This protein binds this small molecule.
Small molecule (SMILES): CC(C)c1ccc(C[C@@H](C)C(=O)N[C@@H]2O[C@H](CO)[C@@H](O)[C@H](O)[C@H]2O)cc1

Sequence of chain 1.A:
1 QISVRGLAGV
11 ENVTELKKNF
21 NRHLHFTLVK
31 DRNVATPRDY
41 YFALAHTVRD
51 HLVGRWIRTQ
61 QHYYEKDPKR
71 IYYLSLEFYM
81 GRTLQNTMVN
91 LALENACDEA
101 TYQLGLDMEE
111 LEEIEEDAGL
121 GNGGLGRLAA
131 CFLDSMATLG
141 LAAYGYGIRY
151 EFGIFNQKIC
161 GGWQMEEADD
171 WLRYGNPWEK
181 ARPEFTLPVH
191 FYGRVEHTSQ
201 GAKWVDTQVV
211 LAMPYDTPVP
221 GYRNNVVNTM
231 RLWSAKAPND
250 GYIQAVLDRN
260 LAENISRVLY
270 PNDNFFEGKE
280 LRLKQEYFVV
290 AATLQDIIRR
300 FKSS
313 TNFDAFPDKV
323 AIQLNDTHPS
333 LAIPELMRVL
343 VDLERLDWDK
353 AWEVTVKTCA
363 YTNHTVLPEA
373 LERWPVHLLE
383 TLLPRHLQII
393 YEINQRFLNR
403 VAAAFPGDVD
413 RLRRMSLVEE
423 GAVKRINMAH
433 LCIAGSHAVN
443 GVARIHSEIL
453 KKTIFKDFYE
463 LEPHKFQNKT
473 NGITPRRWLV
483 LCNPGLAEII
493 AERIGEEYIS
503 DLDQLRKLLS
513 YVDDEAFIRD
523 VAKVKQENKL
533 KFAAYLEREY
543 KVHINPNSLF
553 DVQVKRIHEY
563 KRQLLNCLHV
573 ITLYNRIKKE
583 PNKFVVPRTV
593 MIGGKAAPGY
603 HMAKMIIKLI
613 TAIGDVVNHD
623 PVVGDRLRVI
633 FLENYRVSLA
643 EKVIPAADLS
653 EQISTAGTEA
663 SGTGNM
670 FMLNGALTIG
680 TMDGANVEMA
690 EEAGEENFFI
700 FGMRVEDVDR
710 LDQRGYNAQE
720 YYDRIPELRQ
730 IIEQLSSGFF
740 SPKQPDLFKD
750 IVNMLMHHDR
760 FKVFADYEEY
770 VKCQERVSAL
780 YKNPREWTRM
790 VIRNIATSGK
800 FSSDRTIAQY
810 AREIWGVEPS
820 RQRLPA

Binding-site contacts:
Ligand atom O3' contacts residue ALA662 of chain 1.A at 3.3 Å (h-bond).
Ligand atom C8 contacts residue ASP272 of chain 1.A at 2.9 Å.
Ligand atom C6' contacts residue GLY124 of chain 1.A at 3.8 Å.
Ligand atom O6' contacts residue ASN473 of chain 1.A at 2.7 Å (h-bond).
Ligand atom C11 contacts residue HIS330 of chain 1.A at 3.8 Å.
Ligand atom C3' contacts residue GLU661 of chain 1.A at 3.4 Å.
Ligand atom C15 contacts residue PHE274 of chain 1.A at 3.6 Å (hydrophobic).
Ligand atom O3' contacts residue SER663 of chain 1.A at 2.9 Å (h-bond).
Ligand atom C9 contacts residue ASP272 of chain 1.A at 3.5 Å.
Ligand atom N1 contacts residue HIS366 of chain 1.A at 3.3 Å (h-bond).
Ligand atom C4' contacts residue GLY664 of chain 1.A at 3.8 Å.
Ligand atom O4' contacts residue ASN473 of chain 1.A at 3.5 Å (h-bond).
Ligand atom C5 contacts residue LEU125 of chain 1.A at 3.5 Å (hydrophobic).
Ligand atom O4' contacts residue SER663 of chain 1.A at 3.6 Å.
Ligand atom C6' contacts residue HIS366 of chain 1.A at 3.5 Å.
Ligand atom O6' contacts residue VAL444 of chain 1.A at 3.8 Å.
Ligand atom O4' contacts residue GLY664 of chain 1.A at 2.9 Å (h-bond).
Ligand atom C2' contacts residue GLU661 of chain 1.A at 3.8 Å.
Ligand atom C11 contacts residue ASN271 of chain 1.A at 3.8 Å.
Ligand atom O5' contacts residue HIS366 of chain 1.A at 3.6 Å (h-bond).
Ligand atom C6 contacts residue ASP272 of chain 1.A at 3.7 Å.
Ligand atom C15 contacts residue ASN271 of chain 1.A at 3.2 Å.
Ligand atom C3' contacts residue GLY664 of chain 1.A at 3.8 Å.
Ligand atom O2' contacts residue TYR562 of chain 1.A at 3.2 Å (h-bond).
Ligand atom C5' contacts residue GLY124 of chain 1.A at 3.8 Å.
Ligand atom C5' contacts residue LEU125 of chain 1.A at 3.8 Å (hydrophobic).
Ligand atom O3' contacts residue GLY664 of chain 1.A at 3.0 Å (h-bond).
Ligand atom O3' contacts residue GLU661 of chain 1.A at 2.8 Å (salt-bridge).
Ligand atom O6' contacts residue HIS366 of chain 1.A at 2.8 Å (h-bond).
Ligand atom C14 contacts residue HIS330 of chain 1.A at 3.9 Å.
Ligand atom O2' contacts residue GLU661 of chain 1.A at 3.1 Å (salt-bridge).
Ligand atom O5' contacts residue LEU125 of chain 1.A at 3.8 Å.
Ligand atom O3 contacts residue LEU125 of chain 1.A at 3.4 Å.
Ligand atom C2' contacts residue HIS366 of chain 1.A at 3.4 Å.
Ligand atom C1' contacts residue HIS366 of chain 1.A at 3.8 Å.
Ligand atom C14 contacts residue ALA372 of chain 1.A at 3.8 Å (hydrophobic).
Ligand atom C9 contacts residue ALA372 of chain 1.A at 3.8 Å (hydrophobic).
Ligand atom C7 contacts residue ASP272 of chain 1.A at 3.4 Å.
Ligand atom C6' contacts residue ASN473 of chain 1.A at 3.3 Å.
Ligand atom C5 contacts residue ASP328 of chain 1.A at 3.5 Å.